Sequence of chain 8.E:
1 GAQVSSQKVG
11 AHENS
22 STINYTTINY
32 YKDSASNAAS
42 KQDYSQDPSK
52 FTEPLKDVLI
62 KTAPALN

Binding-site contacts:
Ligand atom O contacts residue VAL4 of chain 8.E at 2.9 Å (h-bond).
Ligand atom OE1 contacts residue ASN25 of chain 8.E at 4.4 Å.
Ligand atom O contacts residue ALA2 of chain 8.E at 3.9 Å.
Ligand atom O contacts residue SER6 of chain 8.E at 4.1 Å.
Ligand atom CG2 contacts residue GLN3 of chain 8.E at 3.4 Å.
Ligand atom C contacts residue VAL4 of chain 8.E at 4.2 Å (hydrophobic).
Ligand atom CB contacts residue GLN3 of chain 8.E at 3.4 Å.
Ligand atom C contacts residue VAL4 of chain 8.E at 4.0 Å (hydrophobic).
Ligand atom C contacts residue GLN3 of chain 8.E at 3.9 Å.
Ligand atom O contacts residue SER5 of chain 8.E at 3.8 Å.
Ligand atom CG2 contacts residue VAL4 of chain 8.E at 3.8 Å (hydrophobic).
Ligand atom C contacts residue ALA2 of chain 8.E at 4.3 Å (hydrophobic).
Ligand atom C contacts residue VAL4 of chain 8.E at 3.6 Å (hydrophobic).
Ligand atom CB contacts residue ALA2 of chain 8.E at 4.3 Å (hydrophobic).
Ligand atom CA contacts residue GLN3 of chain 8.E at 4.2 Å.
Ligand atom N contacts residue VAL4 of chain 8.E at 3.0 Å (h-bond).
Ligand atom O contacts residue VAL4 of chain 8.E at 3.8 Å.
Ligand atom CA contacts residue VAL4 of chain 8.E at 3.5 Å (hydrophobic).
Ligand atom CA contacts residue ALA2 of chain 8.E at 4.0 Å (hydrophobic).
Ligand atom CA contacts residue VAL4 of chain 8.E at 4.0 Å (hydrophobic).
Ligand atom C contacts residue ALA2 of chain 8.E at 3.7 Å (hydrophobic).
Ligand atom CG1 contacts residue GLN3 of chain 8.E at 4.1 Å.
Ligand atom CA contacts residue ALA2 of chain 8.E at 3.5 Å (hydrophobic).
Ligand atom CB contacts residue VAL4 of chain 8.E at 4.5 Å (hydrophobic).
Ligand atom CB contacts residue ALA2 of chain 8.E at 3.4 Å (hydrophobic).
Ligand atom OE2 contacts residue VAL4 of chain 8.E at 3.6 Å.
Ligand atom CB contacts residue VAL4 of chain 8.E at 4.3 Å (hydrophobic).
Ligand atom CG2 contacts residue ALA2 of chain 8.E at 4.0 Å (hydrophobic).
Ligand atom CG2 contacts residue SER5 of chain 8.E at 3.7 Å.
Ligand atom CB contacts residue GLN3 of chain 8.E at 4.4 Å.
Ligand atom OG contacts residue GLN3 of chain 8.E at 3.3 Å (h-bond).
Ligand atom O contacts residue GLN3 of chain 8.E at 3.1 Å (h-bond).
Ligand atom OE1 contacts residue VAL4 of chain 8.E at 3.5 Å.
Ligand atom CD contacts residue VAL4 of chain 8.E at 3.8 Å (hydrophobic).
Ligand atom N contacts residue ALA2 of chain 8.E at 3.0 Å (h-bond).

This small molecule binds to this protein.
Small molecule (SMILES): CC[C@H](C)[C@H](N)C(=O)N[C@@H](CO)C(=O)N[C@@H](CCC(=O)O)C(=O)N[C@H](C=O)C(C)C